Sequence of chain 1.D:
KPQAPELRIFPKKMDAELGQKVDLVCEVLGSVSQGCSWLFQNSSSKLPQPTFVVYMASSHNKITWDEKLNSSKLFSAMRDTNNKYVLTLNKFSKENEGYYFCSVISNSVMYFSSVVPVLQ

Binding-site contacts:
Ligand atom O7 contacts residue SER44 of chain 1.D at 2.8 Å (h-bond).
Ligand atom C2 contacts residue ASN42 of chain 1.D at 2.5 Å.
Ligand atom C3 contacts residue GLU95 of chain 1.D at 3.8 Å.
Ligand atom C6 contacts residue LYS68 of chain 1.D at 3.1 Å.
Ligand atom C1 contacts residue GLU95 of chain 1.D at 4.0 Å.
Ligand atom C3 contacts residue ASN42 of chain 1.D at 3.8 Å.
Ligand atom O5 contacts residue GLU95 of chain 1.D at 3.6 Å.
Ligand atom C5 contacts residue LYS68 of chain 1.D at 3.3 Å.
Ligand atom O4 contacts residue GLU95 of chain 1.D at 4.4 Å.
Ligand atom C1 contacts residue ASN42 of chain 1.D at 1.4 Å.
Ligand atom C6 contacts residue PHE40 of chain 1.D at 4.4 Å (hydrophobic).
Ligand atom C4 contacts residue ASN42 of chain 1.D at 4.2 Å.
Ligand atom O3 contacts residue GLU95 of chain 1.D at 3.6 Å.
Ligand atom N2 contacts residue ASN42 of chain 1.D at 2.9 Å (h-bond).
Ligand atom C4 contacts residue GLU95 of chain 1.D at 3.4 Å.
Ligand atom O6 contacts residue THR51 of chain 1.D at 3.9 Å.
Ligand atom O7 contacts residue LYS94 of chain 1.D at 4.2 Å.
Ligand atom C5 contacts residue ASN42 of chain 1.D at 3.7 Å.
Ligand atom C1 contacts residue PHE40 of chain 1.D at 4.1 Å (hydrophobic).
Ligand atom O4 contacts residue LYS68 of chain 1.D at 3.3 Å (salt-bridge).
Ligand atom C4 contacts residue LYS68 of chain 1.D at 3.9 Å.
Ligand atom O7 contacts residue ASN42 of chain 1.D at 4.1 Å.
Ligand atom C7 contacts residue ASN42 of chain 1.D at 3.9 Å.
Ligand atom N2 contacts residue SER44 of chain 1.D at 4.0 Å.
Ligand atom O5 contacts residue ASN42 of chain 1.D at 2.4 Å (h-bond).
Ligand atom O6 contacts residue LYS68 of chain 1.D at 3.1 Å (salt-bridge).
Ligand atom O6 contacts residue ASN42 of chain 1.D at 4.2 Å.
Ligand atom O5 contacts residue PHE40 of chain 1.D at 3.4 Å.
Ligand atom O6 contacts residue PHE40 of chain 1.D at 4.1 Å.
Ligand atom C2 contacts residue GLU95 of chain 1.D at 3.6 Å.
Ligand atom C7 contacts residue SER44 of chain 1.D at 3.6 Å.
Ligand atom C5 contacts residue GLU95 of chain 1.D at 4.0 Å.

A protein and the small-molecule ligand that binds it are described below.
Small molecule (SMILES): CC(=O)N[C@@H]1[C@@H](O)[C@H](O)[C@@H](CO)O[C@H]1O